Sequence of chain 1.B:
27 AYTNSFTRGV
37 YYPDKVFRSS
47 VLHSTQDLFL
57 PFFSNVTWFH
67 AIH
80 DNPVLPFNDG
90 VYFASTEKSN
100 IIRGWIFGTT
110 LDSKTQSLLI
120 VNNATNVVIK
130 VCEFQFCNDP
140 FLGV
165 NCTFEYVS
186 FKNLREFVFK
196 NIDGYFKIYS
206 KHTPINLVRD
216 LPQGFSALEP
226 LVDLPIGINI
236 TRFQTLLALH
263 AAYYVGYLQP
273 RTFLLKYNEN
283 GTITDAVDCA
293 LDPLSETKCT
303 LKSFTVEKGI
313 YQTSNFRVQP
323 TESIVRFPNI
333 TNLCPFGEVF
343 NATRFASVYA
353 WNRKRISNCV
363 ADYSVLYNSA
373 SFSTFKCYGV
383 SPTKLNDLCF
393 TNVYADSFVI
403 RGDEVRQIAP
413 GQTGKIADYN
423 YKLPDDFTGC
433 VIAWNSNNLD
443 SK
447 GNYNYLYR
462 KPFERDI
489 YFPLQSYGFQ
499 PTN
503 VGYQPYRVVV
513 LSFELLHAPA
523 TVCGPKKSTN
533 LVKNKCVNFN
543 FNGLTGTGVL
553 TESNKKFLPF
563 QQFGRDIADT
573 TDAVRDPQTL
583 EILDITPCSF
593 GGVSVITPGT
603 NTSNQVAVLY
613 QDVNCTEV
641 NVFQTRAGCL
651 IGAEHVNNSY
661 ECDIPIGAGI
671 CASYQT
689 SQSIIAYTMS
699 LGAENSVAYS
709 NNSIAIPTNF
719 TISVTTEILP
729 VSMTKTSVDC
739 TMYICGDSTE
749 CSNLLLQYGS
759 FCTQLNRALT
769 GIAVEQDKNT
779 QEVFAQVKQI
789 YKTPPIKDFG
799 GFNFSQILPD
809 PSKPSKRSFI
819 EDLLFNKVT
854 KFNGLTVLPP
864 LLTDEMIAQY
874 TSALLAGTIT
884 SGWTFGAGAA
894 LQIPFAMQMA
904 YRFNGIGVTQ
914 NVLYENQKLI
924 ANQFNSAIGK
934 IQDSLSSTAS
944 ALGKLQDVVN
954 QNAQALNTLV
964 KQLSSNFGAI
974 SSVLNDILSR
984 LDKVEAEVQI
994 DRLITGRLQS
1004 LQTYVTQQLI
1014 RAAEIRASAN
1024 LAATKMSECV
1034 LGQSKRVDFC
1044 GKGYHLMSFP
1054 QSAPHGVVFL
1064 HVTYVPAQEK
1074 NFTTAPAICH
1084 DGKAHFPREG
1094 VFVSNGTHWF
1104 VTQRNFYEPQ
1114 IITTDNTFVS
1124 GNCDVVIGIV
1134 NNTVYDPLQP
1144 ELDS

A protein and the small-molecule ligand that binds it are described below.
Small molecule (SMILES): CC(=O)N[C@@H]1[C@@H](O)[C@H](O)[C@@H](CO)O[C@H]1O

Binding-site contacts:
Ligand atom C3 contacts residue ASN122 of chain 1.B at 3.8 Å.
Ligand atom C5 contacts residue ASN122 of chain 1.B at 3.7 Å.
Ligand atom O7 contacts residue ASN122 of chain 1.B at 3.8 Å.
Ligand atom O5 contacts residue VAL127 of chain 1.B at 3.7 Å.
Ligand atom O6 contacts residue VAL127 of chain 1.B at 3.3 Å.
Ligand atom N2 contacts residue ASN125 of chain 1.B at 4.5 Å.
Ligand atom C7 contacts residue THR124 of chain 1.B at 3.9 Å.
Ligand atom C6 contacts residue VAL171 of chain 1.B at 4.4 Å (hydrophobic).
Ligand atom C2 contacts residue ASN122 of chain 1.B at 2.5 Å.
Ligand atom O5 contacts residue ASN125 of chain 1.B at 3.9 Å.
Ligand atom C3 contacts residue THR124 of chain 1.B at 3.8 Å.
Ligand atom C3 contacts residue ASN125 of chain 1.B at 3.9 Å.
Ligand atom O5 contacts residue ASN122 of chain 1.B at 2.3 Å (h-bond).
Ligand atom C8 contacts residue THR124 of chain 1.B at 3.9 Å.
Ligand atom C6 contacts residue VAL127 of chain 1.B at 4.5 Å (hydrophobic).
Ligand atom C1 contacts residue ASN125 of chain 1.B at 3.5 Å.
Ligand atom C7 contacts residue ASN122 of chain 1.B at 3.6 Å.
Ligand atom C1 contacts residue THR124 of chain 1.B at 3.5 Å.
Ligand atom C2 contacts residue THR124 of chain 1.B at 3.5 Å.
Ligand atom C1 contacts residue VAL127 of chain 1.B at 4.4 Å (hydrophobic).
Ligand atom C4 contacts residue ASN122 of chain 1.B at 4.2 Å.
Ligand atom C1 contacts residue ASN122 of chain 1.B at 1.4 Å.
Ligand atom C2 contacts residue ASN125 of chain 1.B at 4.2 Å.
Ligand atom C8 contacts residue ASN122 of chain 1.B at 3.5 Å.
Ligand atom N2 contacts residue THR124 of chain 1.B at 2.9 Å (h-bond).
Ligand atom O6 contacts residue VAL171 of chain 1.B at 3.4 Å.
Ligand atom C4 contacts residue ASN125 of chain 1.B at 4.3 Å.
Ligand atom N2 contacts residue ASN122 of chain 1.B at 3.0 Å (h-bond).
Ligand atom C5 contacts residue ASN125 of chain 1.B at 3.7 Å.